A small-molecule ligand and the protein it binds are described below.
Small molecule (SMILES): CC(=O)N[C@H]1[C@H](O[C@H]2[C@H](O)[C@@H](NC(C)=O)CO[C@@H]2CO[C@@H]2O[C@@H](C)[C@@H](O)[C@@H](O)[C@@H]2O)O[C@H](CO)[C@@H](O)[C@@H]1O

Binding-site contacts:
Ligand atom C4 contacts residue ASN58 of chain 3.B at 4.2 Å.
Ligand atom C3 contacts residue THR18 of chain 3.A at 4.0 Å.
Ligand atom O3 contacts residue ASN114 of chain 3.A at 3.1 Å (h-bond).
Ligand atom O3 contacts residue ASP113 of chain 3.A at 3.4 Å (salt-bridge).
Ligand atom O3 contacts residue THR18 of chain 3.A at 3.5 Å.
Ligand atom O4 contacts residue ASN114 of chain 3.A at 3.8 Å.
Ligand atom O7 contacts residue SER17 of chain 3.A at 4.4 Å.
Ligand atom N2 contacts residue ASN58 of chain 3.B at 2.9 Å (h-bond).
Ligand atom C3 contacts residue ASN114 of chain 3.A at 4.2 Å.
Ligand atom O2 contacts residue THR18 of chain 3.A at 4.2 Å.
Ligand atom C4 contacts residue ASN114 of chain 3.A at 4.1 Å.
Ligand atom O5 contacts residue ASN58 of chain 3.B at 2.4 Å (h-bond).
Ligand atom C1 contacts residue ASN58 of chain 3.B at 1.4 Å.
Ligand atom N2 contacts residue GLU57 of chain 3.B at 3.6 Å.
Ligand atom O6 contacts residue ASN58 of chain 3.B at 4.2 Å.
Ligand atom C2 contacts residue ASN58 of chain 3.B at 2.5 Å.
Ligand atom C7 contacts residue GLU57 of chain 3.B at 4.0 Å.
Ligand atom C8 contacts residue GLU57 of chain 3.B at 3.5 Å.
Ligand atom O3 contacts residue MET115 of chain 3.A at 4.0 Å.
Ligand atom O2 contacts residue ASP113 of chain 3.A at 4.3 Å.
Ligand atom C5 contacts residue ASN58 of chain 3.B at 3.6 Å.
Ligand atom C7 contacts residue ASN58 of chain 3.B at 4.0 Å.
Ligand atom C3 contacts residue ASN58 of chain 3.B at 3.8 Å.

Sequence of chain 3.B:
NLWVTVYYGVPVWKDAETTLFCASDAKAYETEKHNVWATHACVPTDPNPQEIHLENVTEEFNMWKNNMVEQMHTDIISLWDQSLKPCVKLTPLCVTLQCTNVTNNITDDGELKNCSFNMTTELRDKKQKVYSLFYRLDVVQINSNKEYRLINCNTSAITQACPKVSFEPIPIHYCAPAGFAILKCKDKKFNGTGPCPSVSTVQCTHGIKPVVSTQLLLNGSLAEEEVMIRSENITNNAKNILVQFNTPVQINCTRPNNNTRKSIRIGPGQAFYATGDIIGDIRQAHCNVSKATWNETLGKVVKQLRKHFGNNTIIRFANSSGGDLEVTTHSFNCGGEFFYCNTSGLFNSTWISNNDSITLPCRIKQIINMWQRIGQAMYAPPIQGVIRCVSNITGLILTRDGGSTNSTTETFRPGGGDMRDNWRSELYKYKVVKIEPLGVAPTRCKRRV

Sequence of chain 3.A:
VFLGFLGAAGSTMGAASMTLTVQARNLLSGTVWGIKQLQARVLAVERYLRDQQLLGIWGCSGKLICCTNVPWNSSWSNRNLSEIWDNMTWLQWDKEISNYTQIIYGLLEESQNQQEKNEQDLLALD